Sequence of chain 1.B:
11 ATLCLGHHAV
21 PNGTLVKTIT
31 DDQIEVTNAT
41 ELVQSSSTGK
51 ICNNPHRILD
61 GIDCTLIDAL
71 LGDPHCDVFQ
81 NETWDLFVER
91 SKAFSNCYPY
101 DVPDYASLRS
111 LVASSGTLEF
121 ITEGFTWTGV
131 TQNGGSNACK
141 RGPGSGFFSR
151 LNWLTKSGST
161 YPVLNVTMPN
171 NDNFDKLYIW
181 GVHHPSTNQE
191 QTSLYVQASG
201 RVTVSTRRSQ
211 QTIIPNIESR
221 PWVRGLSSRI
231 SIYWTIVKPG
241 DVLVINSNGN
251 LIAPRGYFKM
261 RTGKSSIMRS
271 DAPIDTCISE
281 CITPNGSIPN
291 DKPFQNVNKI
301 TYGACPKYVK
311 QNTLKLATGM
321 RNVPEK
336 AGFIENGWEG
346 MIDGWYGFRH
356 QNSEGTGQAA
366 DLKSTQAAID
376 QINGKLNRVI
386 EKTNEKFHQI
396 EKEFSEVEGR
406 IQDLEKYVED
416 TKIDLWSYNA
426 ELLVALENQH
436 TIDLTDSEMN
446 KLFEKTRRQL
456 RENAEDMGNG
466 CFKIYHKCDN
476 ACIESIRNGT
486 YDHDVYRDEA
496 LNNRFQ

Binding-site contacts:
Ligand atom C8 contacts residue ASN22 of chain 1.B at 4.0 Å.
Ligand atom C5 contacts residue ASN22 of chain 1.B at 4.4 Å.
Ligand atom C1 contacts residue ASN22 of chain 1.B at 3.4 Å.
Ligand atom N2 contacts residue ASN22 of chain 1.B at 4.5 Å.
Ligand atom O5 contacts residue ASN22 of chain 1.B at 3.2 Å (h-bond).
Ligand atom C2 contacts residue ASN22 of chain 1.B at 3.6 Å.

A protein and the small-molecule ligand that binds it are described below.
Small molecule (SMILES): CC(=O)N[C@@H]1[C@@H](O)[C@H](O)[C@@H](CO)O[C@H]1O